This small molecule binds to this protein.
Small molecule (SMILES): CC(=O)N[C@@H]1[C@@H](O)[C@H](O)[C@@H](CO)O[C@H]1O

Sequence of chain 1.B:
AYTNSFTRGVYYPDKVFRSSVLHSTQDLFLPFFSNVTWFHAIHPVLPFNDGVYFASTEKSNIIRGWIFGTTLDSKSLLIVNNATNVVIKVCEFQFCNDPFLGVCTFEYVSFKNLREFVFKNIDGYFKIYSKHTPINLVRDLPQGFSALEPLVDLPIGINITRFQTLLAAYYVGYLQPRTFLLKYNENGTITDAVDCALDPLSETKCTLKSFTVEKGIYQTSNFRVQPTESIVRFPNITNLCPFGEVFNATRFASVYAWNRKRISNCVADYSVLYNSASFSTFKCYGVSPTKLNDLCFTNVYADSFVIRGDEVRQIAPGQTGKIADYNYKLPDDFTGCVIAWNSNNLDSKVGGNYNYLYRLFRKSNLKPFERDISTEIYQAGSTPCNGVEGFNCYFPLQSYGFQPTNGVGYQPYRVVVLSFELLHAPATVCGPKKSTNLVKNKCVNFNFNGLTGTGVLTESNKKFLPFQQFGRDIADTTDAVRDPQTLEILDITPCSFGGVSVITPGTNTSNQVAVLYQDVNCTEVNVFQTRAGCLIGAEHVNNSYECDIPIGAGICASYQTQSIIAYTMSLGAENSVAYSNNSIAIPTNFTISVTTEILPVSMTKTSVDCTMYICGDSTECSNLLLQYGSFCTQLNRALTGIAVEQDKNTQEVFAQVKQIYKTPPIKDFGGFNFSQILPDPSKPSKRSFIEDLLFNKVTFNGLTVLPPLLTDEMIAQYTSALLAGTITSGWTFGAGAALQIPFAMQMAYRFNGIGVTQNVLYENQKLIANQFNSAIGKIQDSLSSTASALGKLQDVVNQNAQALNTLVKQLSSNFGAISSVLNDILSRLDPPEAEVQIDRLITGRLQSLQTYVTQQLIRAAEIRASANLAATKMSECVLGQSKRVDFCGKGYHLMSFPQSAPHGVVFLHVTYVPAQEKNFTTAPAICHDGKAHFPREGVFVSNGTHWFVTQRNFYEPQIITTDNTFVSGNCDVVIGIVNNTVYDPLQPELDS

Binding-site contacts:
Ligand atom C8 contacts residue ASN331 of chain 1.B at 4.3 Å.
Ligand atom C5 contacts residue ASN331 of chain 1.B at 3.7 Å.
Ligand atom O6 contacts residue GLN580 of chain 1.B at 4.3 Å.
Ligand atom C4 contacts residue ASN331 of chain 1.B at 4.2 Å.
Ligand atom C6 contacts residue GLN580 of chain 1.B at 3.2 Å.
Ligand atom C4 contacts residue GLN580 of chain 1.B at 4.0 Å.
Ligand atom C3 contacts residue ASN331 of chain 1.B at 3.8 Å.
Ligand atom C5 contacts residue GLN580 of chain 1.B at 3.9 Å.
Ligand atom C7 contacts residue ASN331 of chain 1.B at 3.0 Å.
Ligand atom O7 contacts residue ASN331 of chain 1.B at 2.9 Å (h-bond).
Ligand atom O5 contacts residue ASN331 of chain 1.B at 2.4 Å (h-bond).
Ligand atom N2 contacts residue ASN331 of chain 1.B at 2.9 Å (h-bond).
Ligand atom C2 contacts residue ASN331 of chain 1.B at 2.4 Å.
Ligand atom C1 contacts residue ASN331 of chain 1.B at 1.4 Å.
Ligand atom O5 contacts residue GLN580 of chain 1.B at 3.9 Å.
Ligand atom C6 contacts residue ASN331 of chain 1.B at 4.5 Å.